Sequence of chain 1.E:
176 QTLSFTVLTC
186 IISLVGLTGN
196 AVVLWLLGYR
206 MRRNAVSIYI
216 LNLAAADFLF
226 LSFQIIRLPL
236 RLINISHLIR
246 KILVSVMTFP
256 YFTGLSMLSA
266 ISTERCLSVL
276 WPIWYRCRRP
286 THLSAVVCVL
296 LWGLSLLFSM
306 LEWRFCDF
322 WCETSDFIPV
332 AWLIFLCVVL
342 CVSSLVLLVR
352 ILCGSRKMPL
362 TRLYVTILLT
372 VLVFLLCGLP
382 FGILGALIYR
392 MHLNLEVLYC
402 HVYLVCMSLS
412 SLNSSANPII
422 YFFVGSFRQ

Binding-site contacts:
Ligand atom C16 contacts residue TYR404 of chain 1.E at 3.7 Å (hydrophobic).
Ligand atom N04 contacts residue TYR404 of chain 1.E at 4.1 Å.
Ligand atom C23 contacts residue PHE228 of chain 1.E at 4.3 Å (hydrophobic).
Ligand atom C10 contacts residue TRP308 of chain 1.E at 4.2 Å (hydrophobic).
Ligand atom C20 contacts residue ARG232 of chain 1.E at 4.2 Å.
Ligand atom C19 contacts residue ARG245 of chain 1.E at 4.0 Å.
Ligand atom O01 contacts residue ARG232 of chain 1.E at 2.8 Å (salt-bridge).
Ligand atom N04 contacts residue ARG245 of chain 1.E at 3.9 Å.
Ligand atom C24 contacts residue PHE228 of chain 1.E at 4.0 Å (hydrophobic).
Ligand atom C22 contacts residue LEU248 of chain 1.E at 3.6 Å (hydrophobic).
Ligand atom O01 contacts residue TYR404 of chain 1.E at 3.5 Å.
Ligand atom N04 contacts residue VAL249 of chain 1.E at 3.4 Å.
Ligand atom C25 contacts residue ARG232 of chain 1.E at 3.8 Å.
Ligand atom C21 contacts residue LEU248 of chain 1.E at 3.6 Å (hydrophobic).
Ligand atom C11 contacts residue TRP308 of chain 1.E at 3.5 Å (hydrophobic).
Ligand atom C03 contacts residue VAL249 of chain 1.E at 4.0 Å (hydrophobic).
Ligand atom C03 contacts residue ARG245 of chain 1.E at 3.5 Å.
Ligand atom O26 contacts residue ARG232 of chain 1.E at 3.6 Å (salt-bridge).
Ligand atom C16 contacts residue ILE389 of chain 1.E at 4.2 Å (hydrophobic).
Ligand atom C24 contacts residue ARG232 of chain 1.E at 4.3 Å.
Ligand atom C23 contacts residue LEU248 of chain 1.E at 3.9 Å (hydrophobic).
Ligand atom O18 contacts residue ARG245 of chain 1.E at 3.2 Å.
Ligand atom C05 contacts residue ARG245 of chain 1.E at 3.7 Å.
Ligand atom C17 contacts residue TYR400 of chain 1.E at 3.6 Å (hydrophobic).
Ligand atom C23 contacts residue ARG232 of chain 1.E at 3.9 Å.
Ligand atom C14 contacts residue TYR400 of chain 1.E at 4.2 Å (hydrophobic).
Ligand atom C10 contacts residue LYS246 of chain 1.E at 4.3 Å.
Ligand atom C25 contacts residue MET252 of chain 1.E at 4.2 Å (hydrophobic).
Ligand atom C17 contacts residue TYR404 of chain 1.E at 4.0 Å (hydrophobic).
Ligand atom O26 contacts residue TYR400 of chain 1.E at 3.8 Å.
Ligand atom O18 contacts residue TYR400 of chain 1.E at 3.8 Å.
Ligand atom C15 contacts residue TRP308 of chain 1.E at 3.4 Å (hydrophobic).
Ligand atom C12 contacts residue VAL249 of chain 1.E at 3.8 Å (hydrophobic).
Ligand atom C16 contacts residue TYR400 of chain 1.E at 3.8 Å (hydrophobic).
Ligand atom C19 contacts residue VAL249 of chain 1.E at 3.3 Å (hydrophobic).
Ligand atom C25 contacts residue LEU248 of chain 1.E at 4.1 Å (hydrophobic).
Ligand atom C11 contacts residue LYS246 of chain 1.E at 3.8 Å.
Ligand atom C20 contacts residue LEU248 of chain 1.E at 4.1 Å (hydrophobic).
Ligand atom C02 contacts residue ARG232 of chain 1.E at 3.6 Å.
Ligand atom C09 contacts residue LYS246 of chain 1.E at 3.5 Å.

This small molecule binds to this protein.
Small molecule (SMILES): C[C@]12CC3CC(C(=O)N[C@H](Cc4ccccc4)C(=O)O)(C1)C[C@@](C)(C3)C2